Sequence of chain 1.C:
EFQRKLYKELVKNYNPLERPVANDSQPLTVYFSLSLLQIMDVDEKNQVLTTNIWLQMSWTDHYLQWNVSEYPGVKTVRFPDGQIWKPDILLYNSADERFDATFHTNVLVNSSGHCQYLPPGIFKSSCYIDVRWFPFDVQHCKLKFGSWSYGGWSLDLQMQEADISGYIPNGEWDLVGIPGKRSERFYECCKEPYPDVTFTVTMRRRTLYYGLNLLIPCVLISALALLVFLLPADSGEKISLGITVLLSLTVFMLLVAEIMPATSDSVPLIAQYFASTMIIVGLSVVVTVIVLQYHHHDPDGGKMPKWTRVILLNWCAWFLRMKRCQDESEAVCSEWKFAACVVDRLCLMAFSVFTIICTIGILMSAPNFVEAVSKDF

The small molecule below binds the protein below.
Small molecule (SMILES): CC(=O)N[C@H]1[C@H](O[C@H]2[C@H](O)[C@@H](NC(C)=O)CO[C@@H]2CO)O[C@H](CO)[C@@H](O)[C@@H]1O

Binding-site contacts:
Ligand atom C7 contacts residue SER112 of chain 1.C at 4.4 Å.
Ligand atom N2 contacts residue SER112 of chain 1.C at 3.3 Å (h-bond).
Ligand atom C2 contacts residue ASN110 of chain 1.C at 2.5 Å.
Ligand atom C8 contacts residue SER111 of chain 1.C at 3.0 Å.
Ligand atom C5 contacts residue SER112 of chain 1.C at 4.1 Å.
Ligand atom C1 contacts residue HIS114 of chain 1.C at 3.7 Å.
Ligand atom C3 contacts residue ASN110 of chain 1.C at 3.8 Å.
Ligand atom C6 contacts residue HIS114 of chain 1.C at 3.9 Å.
Ligand atom C3 contacts residue SER112 of chain 1.C at 3.6 Å.
Ligand atom C7 contacts residue SER111 of chain 1.C at 3.8 Å.
Ligand atom O5 contacts residue SER112 of chain 1.C at 4.0 Å.
Ligand atom C5 contacts residue HIS114 of chain 1.C at 3.1 Å.
Ligand atom N2 contacts residue HIS114 of chain 1.C at 4.4 Å.
Ligand atom C2 contacts residue SER112 of chain 1.C at 3.4 Å.
Ligand atom N2 contacts residue ASN110 of chain 1.C at 2.9 Å (h-bond).
Ligand atom C4 contacts residue ASN110 of chain 1.C at 4.2 Å.
Ligand atom O4 contacts residue HIS114 of chain 1.C at 3.8 Å.
Ligand atom C2 contacts residue HIS114 of chain 1.C at 4.4 Å.
Ligand atom C7 contacts residue HIS114 of chain 1.C at 4.1 Å.
Ligand atom C8 contacts residue HIS114 of chain 1.C at 4.0 Å.
Ligand atom C1 contacts residue ASN110 of chain 1.C at 1.4 Å.
Ligand atom O7 contacts residue ASN110 of chain 1.C at 3.9 Å.
Ligand atom C8 contacts residue SER112 of chain 1.C at 4.3 Å.
Ligand atom C7 contacts residue ASN110 of chain 1.C at 3.6 Å.
Ligand atom C3 contacts residue HIS114 of chain 1.C at 3.9 Å.
Ligand atom C5 contacts residue ASN110 of chain 1.C at 3.6 Å.
Ligand atom C4 contacts residue SER112 of chain 1.C at 4.5 Å.
Ligand atom O5 contacts residue HIS114 of chain 1.C at 3.7 Å.
Ligand atom O5 contacts residue ASN110 of chain 1.C at 2.3 Å (h-bond).
Ligand atom C1 contacts residue SER112 of chain 1.C at 3.0 Å.
Ligand atom O7 contacts residue HIS114 of chain 1.C at 4.3 Å.
Ligand atom C4 contacts residue HIS114 of chain 1.C at 3.8 Å.
Ligand atom O6 contacts residue ASN110 of chain 1.C at 4.5 Å.
Ligand atom N2 contacts residue SER111 of chain 1.C at 4.3 Å.